Sequence of chain 1.BA:
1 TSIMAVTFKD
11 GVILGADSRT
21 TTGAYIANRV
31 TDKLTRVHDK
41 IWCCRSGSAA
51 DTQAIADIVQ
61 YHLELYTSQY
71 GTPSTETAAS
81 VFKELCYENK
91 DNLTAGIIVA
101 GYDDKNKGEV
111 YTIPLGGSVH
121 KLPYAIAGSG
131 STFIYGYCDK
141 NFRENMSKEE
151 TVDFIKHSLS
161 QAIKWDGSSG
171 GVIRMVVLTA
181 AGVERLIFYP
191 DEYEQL

Binding-site contacts:
Ligand atom C7 contacts residue THR22 of chain 1.BA at 3.8 Å.
Ligand atom C33 contacts residue THR52 of chain 1.BA at 3.8 Å.
Ligand atom C40 contacts residue THR20 of chain 1.BA at 3.6 Å.
Ligand atom O42 contacts residue THR22 of chain 1.BA at 3.7 Å.
Ligand atom O34 contacts residue THR20 of chain 1.BA at 3.4 Å.
Ligand atom C27 contacts residue SER168 of chain 1.BA at 3.9 Å.
Ligand atom C24 contacts residue GLY47 of chain 1.BA at 3.8 Å.
Ligand atom N23 contacts residue THR1 of chain 1.BA at 3.6 Å.
Ligand atom C7 contacts residue HIS114 of chain 1.V at 3.4 Å.
Ligand atom O28 contacts residue SER168 of chain 1.BA at 3.0 Å.
Ligand atom O34 contacts residue THR21 of chain 1.BA at 3.2 Å (h-bond).
Ligand atom O28 contacts residue SER129 of chain 1.BA at 2.8 Å (h-bond).
Ligand atom C21 contacts residue GLY47 of chain 1.BA at 3.4 Å.
Ligand atom C25 contacts residue LYS33 of chain 1.BA at 3.7 Å.
Ligand atom C33 contacts residue ARG45 of chain 1.BA at 3.5 Å.
Ligand atom C24 contacts residue LYS33 of chain 1.BA at 3.9 Å.
Ligand atom C26 contacts residue LYS33 of chain 1.BA at 3.5 Å.
Ligand atom C30 contacts residue GLY47 of chain 1.BA at 3.2 Å.
Ligand atom C30 contacts residue THR1 of chain 1.BA at 2.7 Å.
Ligand atom O41 contacts residue SER118 of chain 1.V at 3.6 Å.
Ligand atom C37 contacts residue THR21 of chain 1.BA at 3.3 Å.
Ligand atom O36 contacts residue GLY47 of chain 1.BA at 3.8 Å.
Ligand atom N20 contacts residue THR21 of chain 1.BA at 2.9 Å (h-bond).
Ligand atom C27 contacts residue THR1 of chain 1.BA at 2.4 Å.
Ligand atom C25 contacts residue THR1 of chain 1.BA at 1.4 Å.
Ligand atom C19 contacts residue THR21 of chain 1.BA at 3.6 Å.
Ligand atom C31 contacts residue THR1 of chain 1.BA at 3.6 Å.
Ligand atom N23 contacts residue GLY47 of chain 1.BA at 3.0 Å (h-bond).
Ligand atom C26 contacts residue THR1 of chain 1.BA at 1.5 Å.
Ligand atom C32 contacts residue THR20 of chain 1.BA at 3.6 Å.
Ligand atom O29 contacts residue GLY47 of chain 1.BA at 3.4 Å (h-bond).
Ligand atom C22 contacts residue GLY47 of chain 1.BA at 3.5 Å.
Ligand atom O29 contacts residue THR1 of chain 1.BA at 2.2 Å (h-bond).
Ligand atom O28 contacts residue THR1 of chain 1.BA at 2.3 Å (h-bond).
Ligand atom O38 contacts residue ALA49 of chain 1.BA at 3.2 Å (h-bond).
Ligand atom C24 contacts residue THR1 of chain 1.BA at 2.4 Å.
Ligand atom C18 contacts residue THR21 of chain 1.BA at 3.3 Å.
Ligand atom C40 contacts residue THR22 of chain 1.BA at 3.5 Å.
Ligand atom C30 contacts residue SER46 of chain 1.BA at 3.8 Å.
Ligand atom C39 contacts residue THR20 of chain 1.BA at 3.8 Å.

The small molecule below binds the protein below.
Small molecule (SMILES): CC(C)C[C@H](NC(=O)[C@@H](NC(=O)[C@@H](NC(=O)[C@H](C)C(=O)N[C@@H](Cc1ccccc1)C(=O)O)[C@@H](C)O)[C@H](C)O)[C@@H](O)CCO

Sequence of chain 1.V:
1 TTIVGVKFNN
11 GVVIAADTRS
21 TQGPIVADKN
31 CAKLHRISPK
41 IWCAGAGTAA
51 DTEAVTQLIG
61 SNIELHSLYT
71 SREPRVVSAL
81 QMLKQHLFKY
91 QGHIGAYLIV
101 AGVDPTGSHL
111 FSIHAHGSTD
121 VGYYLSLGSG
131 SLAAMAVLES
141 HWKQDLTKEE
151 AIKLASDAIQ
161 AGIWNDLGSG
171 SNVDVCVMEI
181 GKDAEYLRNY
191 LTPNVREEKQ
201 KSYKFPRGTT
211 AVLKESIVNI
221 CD